Binding-site contacts:
Ligand atom O contacts residue TRP107 of chain 1.D at 2.9 Å (h-bond).
Ligand atom CG contacts residue TRP149 of chain 1.D at 3.5 Å (hydrophobic).
Ligand atom C contacts residue TRP107 of chain 1.D at 3.6 Å (hydrophobic).
Ligand atom CE contacts residue ASN111 of chain 1.D at 3.6 Å.
Ligand atom C contacts residue ASN111 of chain 1.D at 3.5 Å.
Ligand atom CG contacts residue TRP65 of chain 1.D at 3.3 Å (hydrophobic).
Ligand atom CA contacts residue ASN69 of chain 1.D at 3.6 Å.
Ligand atom CD contacts residue GLN104 of chain 1.D at 2.8 Å.
Ligand atom NZ contacts residue ASP115 of chain 1.D at 2.6 Å (salt-bridge).
Ligand atom C contacts residue TRP107 of chain 1.D at 3.6 Å (hydrophobic).
Ligand atom O contacts residue SER28 of chain 1.D at 3.5 Å (h-bond).
Ligand atom N contacts residue TRP107 of chain 1.D at 3.6 Å.
Ligand atom CB contacts residue TRP65 of chain 1.D at 3.5 Å (hydrophobic).
Ligand atom NH2 contacts residue PRO33 of chain 1.D at 3.7 Å.
Ligand atom NZ contacts residue THR78 of chain 1.D at 2.8 Å (h-bond).
Ligand atom CE contacts residue GLN104 of chain 1.D at 2.7 Å.
Ligand atom N contacts residue ASN69 of chain 1.D at 2.8 Å (h-bond).
Ligand atom CB contacts residue ASN111 of chain 1.D at 3.3 Å.
Ligand atom NZ contacts residue GLY73 of chain 1.D at 3.3 Å (h-bond).
Ligand atom CB contacts residue ASN69 of chain 1.D at 3.5 Å.
Ligand atom NZ contacts residue TRP149 of chain 1.D at 3.4 Å.
Ligand atom CE contacts residue ASP115 of chain 1.D at 3.4 Å.
Ligand atom CA contacts residue ASN111 of chain 1.D at 3.2 Å.
Ligand atom O contacts residue ASN111 of chain 1.D at 3.1 Å (h-bond).
Ligand atom CE contacts residue TRP149 of chain 1.D at 3.4 Å (hydrophobic).
Ligand atom O contacts residue SER72 of chain 1.D at 3.6 Å.
Ligand atom N contacts residue ASN153 of chain 1.D at 3.3 Å (h-bond).
Ligand atom O contacts residue TRP107 of chain 1.D at 3.6 Å.
Ligand atom CE contacts residue TRP65 of chain 1.D at 3.2 Å (hydrophobic).
Ligand atom N contacts residue ASN111 of chain 1.D at 2.9 Å (h-bond).
Ligand atom CD contacts residue TRP65 of chain 1.D at 3.0 Å (hydrophobic).
Ligand atom CG contacts residue ASN69 of chain 1.D at 3.6 Å.
Ligand atom NH2 contacts residue ARG29 of chain 1.D at 2.6 Å (salt-bridge).
Ligand atom NE contacts residue PRO33 of chain 1.D at 3.5 Å.
Ligand atom NE contacts residue LEU27 of chain 1.D at 3.4 Å (h-bond).
Ligand atom O contacts residue ASN69 of chain 1.D at 3.2 Å (h-bond).
Ligand atom O contacts residue ASN153 of chain 1.D at 3.5 Å (h-bond).
Ligand atom CZ contacts residue ARG29 of chain 1.D at 3.5 Å.
Ligand atom NH2 contacts residue HIS31 of chain 1.D at 3.2 Å (h-bond).
Ligand atom NZ contacts residue GLN104 of chain 1.D at 3.0 Å (h-bond).

Sequence of chain 1.D:
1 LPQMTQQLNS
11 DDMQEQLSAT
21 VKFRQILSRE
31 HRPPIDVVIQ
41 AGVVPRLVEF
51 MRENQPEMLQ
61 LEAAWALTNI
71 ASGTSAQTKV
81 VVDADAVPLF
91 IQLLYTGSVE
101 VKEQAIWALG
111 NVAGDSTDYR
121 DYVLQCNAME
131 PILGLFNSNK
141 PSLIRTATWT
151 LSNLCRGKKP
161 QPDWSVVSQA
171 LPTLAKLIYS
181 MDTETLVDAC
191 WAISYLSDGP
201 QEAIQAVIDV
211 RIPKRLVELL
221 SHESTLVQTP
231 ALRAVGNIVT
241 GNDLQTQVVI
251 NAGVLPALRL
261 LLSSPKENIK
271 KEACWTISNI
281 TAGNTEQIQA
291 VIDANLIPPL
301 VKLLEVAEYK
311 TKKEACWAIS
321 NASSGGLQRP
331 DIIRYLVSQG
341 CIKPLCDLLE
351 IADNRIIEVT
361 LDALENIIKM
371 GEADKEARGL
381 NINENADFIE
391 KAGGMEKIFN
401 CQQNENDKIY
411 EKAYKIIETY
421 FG

A protein and the small-molecule ligand that binds it are described below.
Small molecule (SMILES): CC(C)[C@@H](C=O)NC(=O)[C@H](CCCCN)NC(=O)[C@H](CCCN=C(N)N)NC(=O)[C@H](CCCCN)NC(=O)[C@H](CCCCN)NC(=O)[C@@H](N)CCCCN